A small-molecule ligand and the protein it binds are described below.
Small molecule (SMILES): Nc1nc(NCCN2CCC(c3ccccc3)CC2)nc2nc(-c3ccco3)nn12

Binding-site contacts:
Ligand atom N22 contacts residue PHE177 of chain 1.A at 3.8 Å.
Ligand atom C13 contacts residue GLU178 of chain 1.A at 3.5 Å.
Ligand atom C26 contacts residue LEU354 of chain 1.A at 3.4 Å (hydrophobic).
Ligand atom O30 contacts residue MET186 of chain 1.A at 3.2 Å.
Ligand atom C27 contacts residue LEU94 of chain 1.A at 3.5 Å (hydrophobic).
Ligand atom C09 contacts residue MET375 of chain 1.A at 3.7 Å (hydrophobic).
Ligand atom C10 contacts residue LEU372 of chain 1.A at 3.5 Å (hydrophobic).
Ligand atom C12 contacts residue HIS369 of chain 1.A at 3.6 Å.
Ligand atom C09 contacts residue LEU372 of chain 1.A at 3.6 Å (hydrophobic).
Ligand atom N24 contacts residue PHE177 of chain 1.A at 3.5 Å.
Ligand atom N24 contacts residue ASN358 of chain 1.A at 3.2 Å (h-bond).
Ligand atom C04 contacts residue PHE177 of chain 1.A at 3.4 Å (hydrophobic).
Ligand atom C26 contacts residue MET186 of chain 1.A at 3.5 Å (hydrophobic).
Ligand atom N01 contacts residue MET375 of chain 1.A at 3.6 Å.
Ligand atom C28 contacts residue LEU94 of chain 1.A at 3.4 Å (hydrophobic).
Ligand atom C23 contacts residue LEU354 of chain 1.A at 3.6 Å (hydrophobic).
Ligand atom C21 contacts residue PHE177 of chain 1.A at 3.7 Å (hydrophobic).
Ligand atom C02 contacts residue GLU178 of chain 1.A at 3.7 Å.
Ligand atom C27 contacts residue LEU354 of chain 1.A at 3.8 Å (hydrophobic).
Ligand atom C14 contacts residue HIS369 of chain 1.A at 3.6 Å.
Ligand atom N03 contacts residue GLU178 of chain 1.A at 3.8 Å.
Ligand atom C15 contacts residue HIS369 of chain 1.A at 3.6 Å.
Ligand atom C28 contacts residue TRP351 of chain 1.A at 3.5 Å (hydrophobic).
Ligand atom O30 contacts residue LEU354 of chain 1.A at 3.5 Å.
Ligand atom N03 contacts residue MET375 of chain 1.A at 3.7 Å.
Ligand atom N25 contacts residue PHE177 of chain 1.A at 3.4 Å.
Ligand atom N03 contacts residue PHE177 of chain 1.A at 3.5 Å.
Ligand atom N20 contacts residue ILE379 of chain 1.A at 3.7 Å.
Ligand atom C02 contacts residue PHE177 of chain 1.A at 3.3 Å (hydrophobic).
Ligand atom C29 contacts residue MET186 of chain 1.A at 3.4 Å (hydrophobic).
Ligand atom C11 contacts residue HIS369 of chain 1.A at 3.6 Å.
Ligand atom N05 contacts residue PHE177 of chain 1.A at 3.4 Å.
Ligand atom C15 contacts residue ALA370 of chain 1.A at 3.4 Å (hydrophobic).
Ligand atom N20 contacts residue PHE177 of chain 1.A at 3.5 Å.
Ligand atom C02 contacts residue MET375 of chain 1.A at 3.7 Å (hydrophobic).
Ligand atom C23 contacts residue PHE177 of chain 1.A at 3.7 Å (hydrophobic).
Ligand atom O30 contacts residue ASN358 of chain 1.A at 3.2 Å (h-bond).
Ligand atom N01 contacts residue ASN358 of chain 1.A at 2.8 Å (h-bond).
Ligand atom N01 contacts residue GLU178 of chain 1.A at 2.8 Å (salt-bridge).
Ligand atom C29 contacts residue HIS355 of chain 1.A at 3.3 Å.

Sequence of chain 1.A:
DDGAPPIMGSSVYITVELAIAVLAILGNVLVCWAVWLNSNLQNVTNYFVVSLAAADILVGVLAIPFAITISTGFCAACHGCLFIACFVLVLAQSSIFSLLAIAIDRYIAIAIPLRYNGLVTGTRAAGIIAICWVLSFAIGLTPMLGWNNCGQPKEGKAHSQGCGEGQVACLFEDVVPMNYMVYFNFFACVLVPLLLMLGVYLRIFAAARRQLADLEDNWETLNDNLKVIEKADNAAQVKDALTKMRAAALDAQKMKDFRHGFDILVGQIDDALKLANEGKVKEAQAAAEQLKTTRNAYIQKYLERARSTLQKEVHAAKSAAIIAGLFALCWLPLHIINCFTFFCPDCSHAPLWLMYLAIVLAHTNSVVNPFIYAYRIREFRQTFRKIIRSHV